Sequence of chain 1.B:
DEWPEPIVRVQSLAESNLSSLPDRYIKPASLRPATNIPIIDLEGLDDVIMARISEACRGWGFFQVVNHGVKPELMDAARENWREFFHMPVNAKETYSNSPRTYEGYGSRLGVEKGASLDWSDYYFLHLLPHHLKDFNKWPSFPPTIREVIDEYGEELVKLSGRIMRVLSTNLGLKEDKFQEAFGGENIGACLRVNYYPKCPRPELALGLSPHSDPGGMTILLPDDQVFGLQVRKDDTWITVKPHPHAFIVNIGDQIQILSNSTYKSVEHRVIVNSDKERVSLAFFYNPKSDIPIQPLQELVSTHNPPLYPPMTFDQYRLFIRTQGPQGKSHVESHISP

The protein below binds the small molecule below.
Small molecule (SMILES): CC/C=C\C[C@H]1C(=O)CC[C@@H]1CC(=O)O

Binding-site contacts:
Ligand atom C05 contacts residue LEU125 of chain 1.B at 4.2 Å (hydrophobic).
Ligand atom C15 contacts residue ARG208 of chain 1.B at 4.3 Å.
Ligand atom C09 contacts residue ARG208 of chain 1.B at 3.7 Å.
Ligand atom C08 contacts residue LEU125 of chain 1.B at 4.2 Å (hydrophobic).
Ligand atom C13 contacts residue ASP229 of chain 1.B at 4.0 Å.
Ligand atom C11 contacts residue PHE300 of chain 1.B at 4.0 Å (hydrophobic).
Ligand atom C13 contacts residue PRO230 of chain 1.B at 4.2 Å (hydrophobic).
Ligand atom C06 contacts residue PHE140 of chain 1.B at 3.6 Å (hydrophobic).
Ligand atom C14 contacts residue PHE300 of chain 1.B at 4.2 Å (hydrophobic).
Ligand atom C13 contacts residue ILE336 of chain 1.B at 4.2 Å (hydrophobic).
Ligand atom C07 contacts residue LEU125 of chain 1.B at 4.2 Å (hydrophobic).
Ligand atom C14 contacts residue HIS227 of chain 1.B at 3.8 Å.
Ligand atom C12 contacts residue ARG333 of chain 1.B at 3.8 Å.
Ligand atom O02 contacts residue ARG337 of chain 1.B at 2.7 Å (salt-bridge).
Ligand atom C06 contacts residue TYR118 of chain 1.B at 4.3 Å (hydrophobic).
Ligand atom C14 contacts residue ARG208 of chain 1.B at 3.9 Å.
Ligand atom C13 contacts residue PHE300 of chain 1.B at 4.1 Å (hydrophobic).
Ligand atom C15 contacts residue LEU224 of chain 1.B at 4.0 Å (hydrophobic).
Ligand atom O01 contacts residue ARG208 of chain 1.B at 2.7 Å (salt-bridge).
Ligand atom C11 contacts residue PRO230 of chain 1.B at 4.2 Å (hydrophobic).
Ligand atom C04 contacts residue PHE140 of chain 1.B at 4.0 Å (hydrophobic).
Ligand atom C07 contacts residue PHE140 of chain 1.B at 4.3 Å (hydrophobic).
Ligand atom O03 contacts residue ARG333 of chain 1.B at 3.1 Å (salt-bridge).
Ligand atom C09 contacts residue PHE300 of chain 1.B at 3.9 Å (hydrophobic).
Ligand atom C15 contacts residue LEU125 of chain 1.B at 3.8 Å (hydrophobic).
Ligand atom C14 contacts residue FE1 of chain 1.H at 4.2 Å.
Ligand atom C14 contacts residue AKG1 of chain 1.F at 3.8 Å.
Ligand atom C08 contacts residue ARG208 of chain 1.B at 3.8 Å.
Ligand atom C07 contacts residue TYR118 of chain 1.B at 3.7 Å (hydrophobic).
Ligand atom C15 contacts residue AKG1 of chain 1.F at 4.2 Å.
Ligand atom O01 contacts residue LEU125 of chain 1.B at 4.3 Å.
Ligand atom O03 contacts residue ARG337 of chain 1.B at 4.3 Å.
Ligand atom O02 contacts residue ARG333 of chain 1.B at 3.0 Å (salt-bridge).
Ligand atom C13 contacts residue HIS227 of chain 1.B at 4.1 Å.
Ligand atom C06 contacts residue ARG337 of chain 1.B at 4.0 Å.
Ligand atom O01 contacts residue TYR138 of chain 1.B at 4.0 Å.
Ligand atom O03 contacts residue PHE329 of chain 1.B at 3.9 Å.
Ligand atom C10 contacts residue ILE336 of chain 1.B at 4.2 Å (hydrophobic).
Ligand atom C15 contacts residue HIS227 of chain 1.B at 3.3 Å.
Ligand atom C12 contacts residue ARG337 of chain 1.B at 3.8 Å.